Sequence of chain 1.A:
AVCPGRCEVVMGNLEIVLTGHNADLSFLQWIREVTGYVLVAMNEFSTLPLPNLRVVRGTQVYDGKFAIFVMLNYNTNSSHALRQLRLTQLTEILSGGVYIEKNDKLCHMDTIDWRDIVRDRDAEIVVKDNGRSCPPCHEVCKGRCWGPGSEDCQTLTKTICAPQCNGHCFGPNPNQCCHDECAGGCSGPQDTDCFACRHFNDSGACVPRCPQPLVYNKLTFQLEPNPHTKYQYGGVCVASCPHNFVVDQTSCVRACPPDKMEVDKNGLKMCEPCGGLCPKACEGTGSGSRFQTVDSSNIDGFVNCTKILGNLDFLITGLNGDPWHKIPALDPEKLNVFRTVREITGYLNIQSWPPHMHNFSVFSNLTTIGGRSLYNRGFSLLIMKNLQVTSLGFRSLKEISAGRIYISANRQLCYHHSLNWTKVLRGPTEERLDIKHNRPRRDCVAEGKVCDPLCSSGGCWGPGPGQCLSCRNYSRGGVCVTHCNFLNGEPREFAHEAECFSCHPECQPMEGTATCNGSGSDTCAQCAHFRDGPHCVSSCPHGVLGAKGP

Binding-site contacts:
Ligand atom C5 contacts residue ASN450 of chain 1.A at 3.7 Å.
Ligand atom O5 contacts residue THR452 of chain 1.A at 4.0 Å.
Ligand atom O5 contacts residue ASN450 of chain 1.A at 2.4 Å (h-bond).
Ligand atom O5 contacts residue LYS453 of chain 1.A at 3.0 Å.
Ligand atom N2 contacts residue ASN450 of chain 1.A at 2.9 Å (h-bond).
Ligand atom C1 contacts residue ASN450 of chain 1.A at 1.5 Å.
Ligand atom C5 contacts residue THR452 of chain 1.A at 4.2 Å.
Ligand atom C1 contacts residue THR452 of chain 1.A at 3.6 Å.
Ligand atom O6 contacts residue LYS453 of chain 1.A at 3.0 Å.
Ligand atom C3 contacts residue ASN450 of chain 1.A at 3.8 Å.
Ligand atom C2 contacts residue ASN450 of chain 1.A at 2.5 Å.
Ligand atom C5 contacts residue LYS453 of chain 1.A at 3.1 Å.
Ligand atom C4 contacts residue ASN450 of chain 1.A at 4.3 Å.
Ligand atom C7 contacts residue ASN450 of chain 1.A at 4.0 Å.
Ligand atom C4 contacts residue LYS453 of chain 1.A at 4.4 Å.
Ligand atom C1 contacts residue LYS453 of chain 1.A at 3.5 Å.
Ligand atom C6 contacts residue LYS453 of chain 1.A at 3.5 Å.

This small molecule binds to this protein.
Small molecule (SMILES): CC(=O)N[C@@H]1[C@@H](O)[C@H](O)[C@@H](CO)O[C@H]1O